Sequence of chain 1.E:
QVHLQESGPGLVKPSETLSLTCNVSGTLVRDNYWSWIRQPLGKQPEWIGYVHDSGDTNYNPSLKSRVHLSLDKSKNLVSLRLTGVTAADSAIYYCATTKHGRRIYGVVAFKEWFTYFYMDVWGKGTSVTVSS

Sequence of chain 1.C:
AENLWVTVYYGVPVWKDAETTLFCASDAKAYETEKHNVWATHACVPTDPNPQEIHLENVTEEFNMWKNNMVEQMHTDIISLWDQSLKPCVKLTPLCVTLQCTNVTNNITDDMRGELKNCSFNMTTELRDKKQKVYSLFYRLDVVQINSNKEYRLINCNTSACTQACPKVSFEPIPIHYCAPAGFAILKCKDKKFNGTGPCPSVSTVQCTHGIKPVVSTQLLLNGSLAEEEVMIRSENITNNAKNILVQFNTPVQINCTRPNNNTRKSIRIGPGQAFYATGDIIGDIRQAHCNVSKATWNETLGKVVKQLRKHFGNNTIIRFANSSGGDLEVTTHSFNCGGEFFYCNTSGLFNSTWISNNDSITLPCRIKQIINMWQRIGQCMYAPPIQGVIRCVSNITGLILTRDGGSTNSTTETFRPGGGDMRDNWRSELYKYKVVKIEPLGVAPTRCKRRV

Sequence of chain 1.F:
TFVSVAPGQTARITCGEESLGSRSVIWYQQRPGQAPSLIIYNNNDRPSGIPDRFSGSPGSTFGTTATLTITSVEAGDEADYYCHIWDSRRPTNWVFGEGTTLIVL

The small molecule below binds the protein below.
Small molecule (SMILES): CC(=O)N[C@H]1[C@H](O[C@H]2[C@H](O)[C@@H](NC(C)=O)CO[C@@H]2CO)O[C@H](CO)[C@@H](O[C@@H]2O[C@H](CO[C@H]3O[C@H](CO[C@H]4O[C@H](CO)[C@@H](O)[C@H](O)[C@@H]4O)[C@@H](O)[C@H](O[C@H]4O[C@H](CO)[C@@H](O)[C@H](O)[C@@H]4O)[C@@H]3O)[C@@H](O)[C@H](O[C@H]3O[C@H](CO)[C@@H](O)[C@H](O)[C@@H]3O[C@H]3O[C@H](CO)[C@@H](O)[C@H](O)[C@@H]3O[C@H]3O[C@H](CO)[C@@H](O)[C@H](O)[C@@H]3O)[C@@H]2O)[C@@H]1O

Binding-site contacts:
Ligand atom C3 contacts residue ASN45 of chain 1.F at 3.4 Å.
Ligand atom C1 contacts residue ASN301 of chain 1.C at 1.4 Å.
Ligand atom C8 contacts residue THR267 of chain 1.C at 3.7 Å.
Ligand atom O6 contacts residue SER24 of chain 1.F at 3.3 Å (h-bond).
Ligand atom O5 contacts residue ASN301 of chain 1.C at 2.4 Å (h-bond).
Ligand atom O6 contacts residue ARG296 of chain 1.C at 3.2 Å (salt-bridge).
Ligand atom N2 contacts residue HIS299 of chain 1.C at 3.2 Å (h-bond).
Ligand atom C2 contacts residue ASN301 of chain 1.C at 2.4 Å.
Ligand atom C3 contacts residue GLY106 of chain 1.E at 3.5 Å.
Ligand atom O4 contacts residue ARG103 of chain 1.E at 3.5 Å (salt-bridge).
Ligand atom O3 contacts residue ASN46 of chain 1.F at 3.4 Å.
Ligand atom O6 contacts residue ASN44 of chain 1.F at 3.3 Å (h-bond).
Ligand atom C5 contacts residue ASN301 of chain 1.C at 3.7 Å.
Ligand atom O3 contacts residue ILE104 of chain 1.E at 3.5 Å.
Ligand atom O6 contacts residue ARG103 of chain 1.E at 3.3 Å (salt-bridge).
Ligand atom C2 contacts residue SER62 of chain 1.F at 3.5 Å.
Ligand atom C2 contacts residue GLY106 of chain 1.E at 3.3 Å.
Ligand atom O4 contacts residue ASN45 of chain 1.F at 2.4 Å (h-bond).
Ligand atom O4 contacts residue VAL107 of chain 1.E at 3.4 Å.
Ligand atom C2 contacts residue HIS299 of chain 1.C at 3.5 Å.
Ligand atom C6 contacts residue THR383 of chain 1.C at 3.7 Å.
Ligand atom O6 contacts residue THR383 of chain 1.C at 3.4 Å.
Ligand atom O6 contacts residue SER381 of chain 1.C at 3.0 Å (h-bond).
Ligand atom C4 contacts residue ASN45 of chain 1.F at 3.4 Å.
Ligand atom O3 contacts residue ASN45 of chain 1.F at 2.8 Å (h-bond).
Ligand atom O3 contacts residue SER62 of chain 1.F at 3.5 Å (h-bond).
Ligand atom C7 contacts residue ASN301 of chain 1.C at 3.2 Å.
Ligand atom C3 contacts residue ASN301 of chain 1.C at 3.8 Å.
Ligand atom O3 contacts residue GLY61 of chain 1.F at 3.2 Å (h-bond).
Ligand atom O6 contacts residue SER62 of chain 1.F at 3.6 Å.
Ligand atom C3 contacts residue ILE104 of chain 1.E at 3.6 Å (hydrophobic).
Ligand atom O2 contacts residue SER62 of chain 1.F at 3.5 Å (h-bond).
Ligand atom O5 contacts residue ARG103 of chain 1.E at 3.6 Å.
Ligand atom O3 contacts residue GLY106 of chain 1.E at 2.8 Å (h-bond).
Ligand atom C1 contacts residue HIS299 of chain 1.C at 3.5 Å.
Ligand atom C4 contacts residue SER62 of chain 1.F at 3.7 Å.
Ligand atom C3 contacts residue HIS299 of chain 1.C at 3.5 Å.
Ligand atom O7 contacts residue ASN301 of chain 1.C at 3.3 Å (h-bond).
Ligand atom C5 contacts residue ILE104 of chain 1.E at 3.8 Å (hydrophobic).
Ligand atom N2 contacts residue ASN301 of chain 1.C at 2.8 Å (h-bond).